Binding-site contacts:
Ligand atom C17 contacts residue GLY68 of chain 1.G at 3.7 Å.
Ligand atom C15 contacts residue GLY68 of chain 1.G at 4.3 Å.
Ligand atom C12 contacts residue GLY68 of chain 1.G at 3.4 Å.
Ligand atom N1 contacts residue SER97 of chain 1.G at 2.2 Å (h-bond).
Ligand atom C17 contacts residue GLY67 of chain 1.G at 4.5 Å.
Ligand atom O3 contacts residue GLY67 of chain 1.G at 3.7 Å.
Ligand atom C9 contacts residue PRO66 of chain 1.G at 4.3 Å (hydrophobic).
Ligand atom C15 contacts residue PRO124 of chain 1.G at 4.0 Å (hydrophobic).
Ligand atom C13 contacts residue GLY68 of chain 1.G at 3.3 Å.
Ligand atom C17 contacts residue MPD1 of chain 1.YA at 4.4 Å.
Ligand atom C17 contacts residue HIS122 of chain 1.G at 3.8 Å.
Ligand atom N1 contacts residue HIS122 of chain 1.G at 3.4 Å.
Ligand atom C17 contacts residue SER97 of chain 1.G at 1.4 Å.
Ligand atom C16 contacts residue LEU125 of chain 1.G at 4.2 Å (hydrophobic).
Ligand atom O3 contacts residue GLY68 of chain 1.G at 2.8 Å (h-bond).
Ligand atom C15 contacts residue ILE70 of chain 1.G at 3.7 Å (hydrophobic).
Ligand atom N2 contacts residue GLY67 of chain 1.G at 4.0 Å.
Ligand atom C14 contacts residue LEU125 of chain 1.G at 4.5 Å (hydrophobic).
Ligand atom O1 contacts residue GLN34 of chain 1.G at 3.6 Å.
Ligand atom C13 contacts residue SER97 of chain 1.G at 4.3 Å.
Ligand atom N1 contacts residue GLY68 of chain 1.G at 4.0 Å.
Ligand atom C16 contacts residue HIS122 of chain 1.G at 4.0 Å.
Ligand atom C16 contacts residue MPD1 of chain 1.YA at 3.4 Å.
Ligand atom O3 contacts residue MET98 of chain 1.G at 3.1 Å (h-bond).
Ligand atom C16 contacts residue GLN123 of chain 1.G at 4.2 Å.
Ligand atom C17 contacts residue MET98 of chain 1.G at 3.5 Å (hydrophobic).
Ligand atom N1 contacts residue MPD1 of chain 1.YA at 4.1 Å.
Ligand atom O3 contacts residue SER97 of chain 1.G at 2.3 Å (h-bond).
Ligand atom C11 contacts residue GLY68 of chain 1.G at 4.0 Å.
Ligand atom C14 contacts residue HIS122 of chain 1.G at 4.2 Å.
Ligand atom C14 contacts residue GLY68 of chain 1.G at 3.5 Å.
Ligand atom O2 contacts residue GLY68 of chain 1.G at 4.5 Å.
Ligand atom C15 contacts residue LEU125 of chain 1.G at 3.5 Å (hydrophobic).
Ligand atom C12 contacts residue SER97 of chain 1.G at 4.2 Å.
Ligand atom C16 contacts residue PRO124 of chain 1.G at 3.8 Å (hydrophobic).
Ligand atom C16 contacts residue ILE70 of chain 1.G at 3.6 Å (hydrophobic).
Ligand atom N2 contacts residue GLY68 of chain 1.G at 3.7 Å.
Ligand atom C16 contacts residue SER97 of chain 1.G at 3.3 Å.
Ligand atom C15 contacts residue SER97 of chain 1.G at 4.3 Å.
Ligand atom C14 contacts residue SER97 of chain 1.G at 3.6 Å.

A small-molecule ligand and the protein it binds are described below.
Small molecule (SMILES): CC[C@H](O)/C=C/C=C(C)/C=C/C(=O)NC(=O)/C=C/C1=CCN1C(=O)O

Sequence of chain 1.G:
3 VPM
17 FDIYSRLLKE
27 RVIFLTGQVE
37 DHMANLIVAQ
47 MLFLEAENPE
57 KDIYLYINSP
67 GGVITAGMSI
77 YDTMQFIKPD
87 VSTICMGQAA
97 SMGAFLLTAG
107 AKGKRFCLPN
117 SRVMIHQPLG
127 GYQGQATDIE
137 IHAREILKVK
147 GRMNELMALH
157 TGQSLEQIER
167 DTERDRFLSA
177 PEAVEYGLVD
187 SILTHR